Binding-site contacts:
Ligand atom C6 contacts residue LEU101 of chain 2.A at 4.1 Å (hydrophobic).
Ligand atom O3 contacts residue ARG230 of chain 2.A at 2.9 Å (salt-bridge).
Ligand atom O5 contacts residue LEU101 of chain 2.A at 3.3 Å (h-bond).
Ligand atom C11 contacts residue TYR14 of chain 2.A at 3.1 Å (hydrophobic).
Ligand atom C11 contacts residue TYR102 of chain 2.A at 4.1 Å (hydrophobic).
Ligand atom O2 contacts residue GLY100 of chain 2.A at 3.7 Å.
Ligand atom C10 contacts residue LEU101 of chain 2.A at 4.0 Å (hydrophobic).
Ligand atom O2 contacts residue LEU101 of chain 2.A at 3.6 Å (h-bond).
Ligand atom O4 contacts residue TYR14 of chain 2.A at 3.9 Å.
Ligand atom O4 contacts residue GLY229 of chain 2.A at 4.1 Å.
Ligand atom C6 contacts residue TYR14 of chain 2.A at 3.7 Å (hydrophobic).
Ligand atom C3 contacts residue ASN16 of chain 2.A at 4.0 Å.
Ligand atom O6 contacts residue ASP210 of chain 2.A at 2.8 Å (salt-bridge).
Ligand atom C12 contacts residue LEU101 of chain 2.A at 3.7 Å (hydrophobic).
Ligand atom C5 contacts residue LEU101 of chain 2.A at 4.2 Å (hydrophobic).
Ligand atom C1 contacts residue LEU101 of chain 2.A at 4.0 Å (hydrophobic).
Ligand atom O6 contacts residue TYR102 of chain 2.A at 3.0 Å (h-bond).
Ligand atom O3 contacts residue GLY229 of chain 2.A at 3.4 Å.
Ligand atom O4 contacts residue ASN16 of chain 2.A at 2.7 Å (h-bond).
Ligand atom C3 contacts residue ARG230 of chain 2.A at 3.9 Å.
Ligand atom C5 contacts residue TYR14 of chain 2.A at 3.9 Å (hydrophobic).
Ligand atom C4 contacts residue ARG230 of chain 2.A at 3.8 Å.
Ligand atom O4 contacts residue ARG230 of chain 2.A at 3.4 Å.
Ligand atom C13 contacts residue LEU101 of chain 2.A at 4.0 Å (hydrophobic).
Ligand atom C5 contacts residue ASP210 of chain 2.A at 4.0 Å.
Ligand atom N1 contacts residue TYR14 of chain 2.A at 3.2 Å (h-bond).
Ligand atom C4 contacts residue GLY229 of chain 2.A at 4.1 Å.
Ligand atom C4 contacts residue ASN16 of chain 2.A at 3.9 Å.
Ligand atom C9 contacts residue LEU101 of chain 2.A at 3.7 Å (hydrophobic).
Ligand atom C6 contacts residue ASP210 of chain 2.A at 3.6 Å.
Ligand atom O4 contacts residue ASP210 of chain 2.A at 2.6 Å (salt-bridge).
Ligand atom O6 contacts residue LEU101 of chain 2.A at 3.2 Å (h-bond).
Ligand atom N1 contacts residue TYR102 of chain 2.A at 3.6 Å.
Ligand atom C14 contacts residue LEU101 of chain 2.A at 3.9 Å (hydrophobic).
Ligand atom C6 contacts residue ALA209 of chain 2.A at 3.6 Å (hydrophobic).
Ligand atom C6 contacts residue TYR102 of chain 2.A at 3.7 Å (hydrophobic).
Ligand atom C4 contacts residue ASP210 of chain 2.A at 3.3 Å.
Ligand atom O6 contacts residue GLY100 of chain 2.A at 3.3 Å.
Ligand atom C8 contacts residue LEU101 of chain 2.A at 3.8 Å (hydrophobic).
Ligand atom O6 contacts residue ALA209 of chain 2.A at 3.2 Å.

Sequence of chain 2.A:
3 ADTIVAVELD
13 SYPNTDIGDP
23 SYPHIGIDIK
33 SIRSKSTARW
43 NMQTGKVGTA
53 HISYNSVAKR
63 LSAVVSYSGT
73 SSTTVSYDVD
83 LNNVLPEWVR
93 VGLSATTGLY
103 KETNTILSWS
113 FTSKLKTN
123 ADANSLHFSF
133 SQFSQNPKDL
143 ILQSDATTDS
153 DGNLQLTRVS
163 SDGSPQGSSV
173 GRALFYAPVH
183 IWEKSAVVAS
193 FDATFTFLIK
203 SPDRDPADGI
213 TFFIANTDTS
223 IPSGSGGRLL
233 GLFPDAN

This protein binds this small molecule.
Small molecule (SMILES): OC[C@H]1O[C@H](Oc2c[nH]c3ccc(Br)c(Cl)c23)[C@@H](O)[C@@H](O)[C@@H]1O